Binding-site contacts:
Ligand atom O6 contacts residue GLN933 of chain 1.B at 4.2 Å.
Ligand atom O6 contacts residue GLN802 of chain 1.B at 3.4 Å.
Ligand atom C1 contacts residue SER801 of chain 1.B at 3.4 Å.
Ligand atom O5 contacts residue ASN799 of chain 1.B at 2.3 Å (h-bond).
Ligand atom C8 contacts residue PHE815 of chain 1.B at 4.5 Å (hydrophobic).
Ligand atom O7 contacts residue ASN799 of chain 1.B at 3.4 Å (h-bond).
Ligand atom C7 contacts residue ASN799 of chain 1.B at 3.4 Å.
Ligand atom C1 contacts residue ASN799 of chain 1.B at 1.5 Å.
Ligand atom C3 contacts residue ASN799 of chain 1.B at 3.8 Å.
Ligand atom O5 contacts residue SER801 of chain 1.B at 3.6 Å.
Ligand atom O6 contacts residue SER801 of chain 1.B at 4.5 Å.
Ligand atom C2 contacts residue ASN799 of chain 1.B at 2.5 Å.
Ligand atom C8 contacts residue GLN802 of chain 1.B at 3.7 Å.
Ligand atom C5 contacts residue GLN802 of chain 1.B at 3.7 Å.
Ligand atom C6 contacts residue GLN802 of chain 1.B at 3.8 Å.
Ligand atom C5 contacts residue SER801 of chain 1.B at 3.8 Å.
Ligand atom C5 contacts residue ASN799 of chain 1.B at 3.7 Å.
Ligand atom C4 contacts residue ASN799 of chain 1.B at 4.2 Å.
Ligand atom O5 contacts residue GLN802 of chain 1.B at 4.5 Å.
Ligand atom N2 contacts residue ASN799 of chain 1.B at 3.0 Å (h-bond).

Sequence of chain 1.B:
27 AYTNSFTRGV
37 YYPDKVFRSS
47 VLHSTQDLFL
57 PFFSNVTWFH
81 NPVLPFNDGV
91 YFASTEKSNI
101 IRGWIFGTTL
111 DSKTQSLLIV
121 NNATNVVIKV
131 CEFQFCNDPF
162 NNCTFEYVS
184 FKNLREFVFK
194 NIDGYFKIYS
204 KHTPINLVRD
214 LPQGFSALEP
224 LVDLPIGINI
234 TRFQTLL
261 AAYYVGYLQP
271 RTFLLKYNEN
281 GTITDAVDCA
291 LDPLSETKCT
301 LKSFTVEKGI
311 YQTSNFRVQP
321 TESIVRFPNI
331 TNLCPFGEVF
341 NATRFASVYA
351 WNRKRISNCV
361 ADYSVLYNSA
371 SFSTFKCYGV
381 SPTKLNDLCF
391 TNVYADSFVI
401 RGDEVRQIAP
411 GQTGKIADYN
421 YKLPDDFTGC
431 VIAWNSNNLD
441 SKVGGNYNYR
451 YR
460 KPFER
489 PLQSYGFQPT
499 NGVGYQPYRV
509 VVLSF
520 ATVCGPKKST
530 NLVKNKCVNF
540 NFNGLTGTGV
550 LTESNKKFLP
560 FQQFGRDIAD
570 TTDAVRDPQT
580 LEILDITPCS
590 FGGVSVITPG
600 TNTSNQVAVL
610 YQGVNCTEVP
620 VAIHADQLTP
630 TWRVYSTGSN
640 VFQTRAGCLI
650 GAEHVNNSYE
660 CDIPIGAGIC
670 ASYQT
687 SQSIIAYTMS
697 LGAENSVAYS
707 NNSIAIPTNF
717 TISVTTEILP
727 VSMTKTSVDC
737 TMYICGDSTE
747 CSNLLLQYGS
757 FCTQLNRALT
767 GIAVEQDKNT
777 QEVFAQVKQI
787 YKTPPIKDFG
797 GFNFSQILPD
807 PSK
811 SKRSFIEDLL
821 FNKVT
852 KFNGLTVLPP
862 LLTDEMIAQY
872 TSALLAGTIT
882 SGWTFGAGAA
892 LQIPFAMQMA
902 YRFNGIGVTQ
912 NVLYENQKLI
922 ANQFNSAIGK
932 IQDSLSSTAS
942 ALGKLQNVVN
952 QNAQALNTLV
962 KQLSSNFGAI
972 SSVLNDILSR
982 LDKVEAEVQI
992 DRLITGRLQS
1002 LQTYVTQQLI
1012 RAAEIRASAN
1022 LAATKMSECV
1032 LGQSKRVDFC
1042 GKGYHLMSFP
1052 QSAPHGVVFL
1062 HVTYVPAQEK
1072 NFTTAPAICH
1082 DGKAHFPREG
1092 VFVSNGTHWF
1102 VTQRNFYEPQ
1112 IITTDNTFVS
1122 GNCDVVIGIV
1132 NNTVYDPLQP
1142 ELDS

This small molecule binds to this protein.
Small molecule (SMILES): CC(=O)N[C@H]1[C@H](O[C@H]2[C@H](O)[C@@H](NC(C)=O)CO[C@@H]2CO)O[C@H](CO)[C@@H](O)[C@@H]1O